Sequence of chain 1.E:
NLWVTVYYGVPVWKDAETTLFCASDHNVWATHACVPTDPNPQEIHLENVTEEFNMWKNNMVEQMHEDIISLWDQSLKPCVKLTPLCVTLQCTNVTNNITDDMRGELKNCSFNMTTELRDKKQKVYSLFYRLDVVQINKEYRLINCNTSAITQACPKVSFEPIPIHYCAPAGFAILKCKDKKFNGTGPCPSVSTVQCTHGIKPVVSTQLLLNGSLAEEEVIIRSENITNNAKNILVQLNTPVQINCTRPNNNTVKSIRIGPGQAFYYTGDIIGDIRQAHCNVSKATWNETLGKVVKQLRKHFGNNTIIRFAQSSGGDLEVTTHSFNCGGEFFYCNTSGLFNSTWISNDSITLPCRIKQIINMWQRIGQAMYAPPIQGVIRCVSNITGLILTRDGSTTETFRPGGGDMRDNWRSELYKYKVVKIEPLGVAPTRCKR

Binding-site contacts:
Ligand atom C3 contacts residue ASN306 of chain 1.E at 3.9 Å.
Ligand atom N2 contacts residue ASN306 of chain 1.E at 2.9 Å (h-bond).
Ligand atom C2 contacts residue ASN306 of chain 1.E at 2.5 Å.
Ligand atom C1 contacts residue ASN306 of chain 1.E at 1.5 Å.
Ligand atom C8 contacts residue LYS302 of chain 1.E at 4.2 Å.
Ligand atom O5 contacts residue ASN306 of chain 1.E at 2.5 Å (h-bond).
Ligand atom C7 contacts residue ASN306 of chain 1.E at 3.2 Å.
Ligand atom C5 contacts residue ASN306 of chain 1.E at 3.9 Å.
Ligand atom C8 contacts residue ASN306 of chain 1.E at 4.3 Å.
Ligand atom C4 contacts residue ASN306 of chain 1.E at 4.4 Å.
Ligand atom O7 contacts residue ASN306 of chain 1.E at 3.2 Å (h-bond).

A protein and the small-molecule ligand that binds it are described below.
Small molecule (SMILES): CC(=O)N[C@@H]1[C@@H](O)[C@H](O)[C@@H](CO)O[C@H]1O